Binding-site contacts:
Ligand atom C contacts residue LEU33 of chain 3.B at 3.8 Å (hydrophobic).
Ligand atom CB contacts residue LEU30 of chain 3.B at 3.8 Å (hydrophobic).
Ligand atom O contacts residue TRP36 of chain 3.B at 3.5 Å.
Ligand atom CH2 contacts residue GLY37 of chain 3.B at 3.6 Å.
Ligand atom C contacts residue TRP36 of chain 3.B at 3.5 Å (hydrophobic).
Ligand atom CD2 contacts residue LEU33 of chain 3.B at 3.5 Å (hydrophobic).
Ligand atom N contacts residue TRP36 of chain 3.B at 3.9 Å.
Ligand atom O contacts residue TRP36 of chain 3.B at 3.5 Å (h-bond).
Ligand atom CD contacts residue TRP36 of chain 3.B at 3.8 Å (hydrophobic).
Ligand atom CD2 contacts residue TRP36 of chain 3.B at 3.8 Å (hydrophobic).
Ligand atom CD2 contacts residue TRP36 of chain 3.B at 3.9 Å (hydrophobic).
Ligand atom CH2 contacts residue LYS39 of chain 1.B at 3.8 Å.
Ligand atom C contacts residue TRP36 of chain 3.B at 3.7 Å (hydrophobic).
Ligand atom CZ2 contacts residue LYS39 of chain 1.B at 3.7 Å.
Ligand atom CZ3 contacts residue VAL35 of chain 1.B at 3.8 Å (hydrophobic).
Ligand atom O contacts residue TRP36 of chain 3.B at 3.9 Å.
Ligand atom N contacts residue GLN40 of chain 3.B at 3.2 Å (h-bond).
Ligand atom OH contacts residue GLN40 of chain 3.B at 3.6 Å (h-bond).
Ligand atom CH3 contacts residue GLN40 of chain 3.B at 3.5 Å.
Ligand atom CD1 contacts residue VAL35 of chain 1.B at 3.7 Å (hydrophobic).
Ligand atom C contacts residue TRP36 of chain 3.B at 3.5 Å (hydrophobic).
Ligand atom CA contacts residue TRP36 of chain 3.B at 3.6 Å (hydrophobic).
Ligand atom O contacts residue ARG42 of chain 1.B at 3.6 Å (salt-bridge).
Ligand atom CA contacts residue TRP36 of chain 3.B at 3.9 Å (hydrophobic).
Ligand atom CE1 contacts residue GLN40 of chain 3.B at 3.9 Å.
Ligand atom CZ3 contacts residue ILE38 of chain 1.B at 3.9 Å (hydrophobic).
Ligand atom CZ2 contacts residue ARG42 of chain 1.B at 3.9 Å.
Ligand atom CH2 contacts residue ILE38 of chain 1.B at 3.9 Å (hydrophobic).
Ligand atom CE2 contacts residue GLN40 of chain 3.B at 3.9 Å.
Ligand atom CE2 contacts residue TRP36 of chain 3.B at 3.7 Å (hydrophobic).
Ligand atom CH2 contacts residue LEU41 of chain 3.B at 3.7 Å (hydrophobic).
Ligand atom N contacts residue TRP36 of chain 3.B at 3.6 Å.
Ligand atom CB contacts residue ARG42 of chain 1.B at 3.7 Å.
Ligand atom N contacts residue LEU33 of chain 3.B at 3.5 Å.
Ligand atom CZ contacts residue GLN40 of chain 3.B at 3.5 Å.
Ligand atom C contacts residue GLN40 of chain 3.B at 3.8 Å.
Ligand atom O contacts residue TRP36 of chain 3.B at 3.0 Å (h-bond).
Ligand atom CH3 contacts residue TRP36 of chain 3.B at 3.5 Å (hydrophobic).
Ligand atom CG contacts residue TRP36 of chain 3.B at 3.8 Å (hydrophobic).
Ligand atom NE1 contacts residue GLN40 of chain 3.B at 3.8 Å.

Sequence of chain 1.B:
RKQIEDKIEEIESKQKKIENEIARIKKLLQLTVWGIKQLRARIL

Sequence of chain 3.B:
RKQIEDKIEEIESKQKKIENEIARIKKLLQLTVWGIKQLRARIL

A protein and the small-molecule ligand that binds it are described below.
Small molecule (SMILES): CC(=O)N[C@H](CCCCN)C(=O)NCC(=O)N[C@H](Cc1c[nH]cn1)C(=O)N1CCC[C@@H]1C(=O)N[C@@H]1CSSC[C@H](C(=O)N[C@H](CCC(=O)O)C(=O)N[C@H](CC(C)C)C(N)=O)NC(=O)[C@@H](CC(C)C)NC(=O)[C@@H](Cc2c[nH]c3ccccc23)NC(=O)[C@@H](CCC(N)=O)NC(=O)[C@@H](Cc2c[nH]c3ccccc23)NC(=O)[C@@H](CCC(=O)O)NC(=O)[C@H]2CCCN2C(=O)[C@@H](Cc2ccc(O)cc2)NC(=O)[C@@H](CC(=O)O)NC1=O